This small molecule binds to this protein.
Small molecule (SMILES): CC(=O)N[C@H]1[C@H](O[C@H]2[C@H](O)[C@@H](NC(C)=O)CO[C@@H]2CO[C@H]2O[C@@H](C)[C@@H](O)[C@@H](O)[C@@H]2O)O[C@H](CO)[C@@H](O)[C@@H]1O

Binding-site contacts:
Ligand atom O3 contacts residue VAL280 of chain 6.A at 4.2 Å.
Ligand atom C1 contacts residue ASN245 of chain 6.A at 3.9 Å.
Ligand atom O4 contacts residue LEU249 of chain 6.A at 3.7 Å.
Ligand atom O6 contacts residue ASN245 of chain 6.A at 4.2 Å.
Ligand atom N2 contacts residue ASN241 of chain 6.A at 2.7 Å (h-bond).
Ligand atom C4 contacts residue ASN241 of chain 6.A at 4.2 Å.
Ligand atom C7 contacts residue ASN241 of chain 6.A at 3.3 Å.
Ligand atom C2 contacts residue ASN241 of chain 6.A at 2.3 Å.
Ligand atom C6 contacts residue ASN245 of chain 6.A at 4.1 Å.
Ligand atom C4 contacts residue ASN245 of chain 6.A at 4.3 Å.
Ligand atom O7 contacts residue GLU238 of chain 6.A at 4.3 Å.
Ligand atom C5 contacts residue ASN241 of chain 6.A at 3.8 Å.
Ligand atom C6 contacts residue LYS248 of chain 6.A at 3.7 Å.
Ligand atom C4 contacts residue LEU249 of chain 6.A at 4.2 Å (hydrophobic).
Ligand atom C5 contacts residue ASN245 of chain 6.A at 3.5 Å.
Ligand atom O3 contacts residue PHE278 of chain 6.A at 3.3 Å (h-bond).
Ligand atom C5 contacts residue ASN245 of chain 6.A at 4.2 Å.
Ligand atom C7 contacts residue TYR237 of chain 6.A at 3.5 Å (hydrophobic).
Ligand atom O3 contacts residue PRO281 of chain 6.A at 4.4 Å.
Ligand atom O7 contacts residue ASN241 of chain 6.A at 3.6 Å (h-bond).
Ligand atom C6 contacts residue LEU249 of chain 6.A at 3.6 Å (hydrophobic).
Ligand atom C8 contacts residue ASN241 of chain 6.A at 4.3 Å.
Ligand atom O7 contacts residue TYR237 of chain 6.A at 3.3 Å.
Ligand atom C1 contacts residue ASN245 of chain 6.A at 3.7 Å.
Ligand atom O2 contacts residue PRO281 of chain 6.A at 4.3 Å.
Ligand atom C8 contacts residue PRO281 of chain 6.A at 4.1 Å (hydrophobic).
Ligand atom C2 contacts residue TYR237 of chain 6.A at 4.3 Å (hydrophobic).
Ligand atom O3 contacts residue PRO281 of chain 6.A at 4.0 Å.
Ligand atom O5 contacts residue ASN245 of chain 6.A at 3.1 Å (h-bond).
Ligand atom O5 contacts residue ASN241 of chain 6.A at 2.5 Å (h-bond).
Ligand atom O4 contacts residue PHE278 of chain 6.A at 4.0 Å.
Ligand atom C3 contacts residue ASN241 of chain 6.A at 3.7 Å.
Ligand atom C6 contacts residue ASN245 of chain 6.A at 3.5 Å.
Ligand atom C3 contacts residue PHE278 of chain 6.A at 3.5 Å (hydrophobic).
Ligand atom O5 contacts residue ASN245 of chain 6.A at 3.9 Å.
Ligand atom C4 contacts residue PRO281 of chain 6.A at 4.4 Å (hydrophobic).
Ligand atom C1 contacts residue ASN241 of chain 6.A at 1.5 Å.
Ligand atom O5 contacts residue LYS248 of chain 6.A at 4.0 Å.
Ligand atom N2 contacts residue TYR237 of chain 6.A at 3.1 Å (h-bond).
Ligand atom C4 contacts residue PHE278 of chain 6.A at 3.4 Å (hydrophobic).

Sequence of chain 6.A:
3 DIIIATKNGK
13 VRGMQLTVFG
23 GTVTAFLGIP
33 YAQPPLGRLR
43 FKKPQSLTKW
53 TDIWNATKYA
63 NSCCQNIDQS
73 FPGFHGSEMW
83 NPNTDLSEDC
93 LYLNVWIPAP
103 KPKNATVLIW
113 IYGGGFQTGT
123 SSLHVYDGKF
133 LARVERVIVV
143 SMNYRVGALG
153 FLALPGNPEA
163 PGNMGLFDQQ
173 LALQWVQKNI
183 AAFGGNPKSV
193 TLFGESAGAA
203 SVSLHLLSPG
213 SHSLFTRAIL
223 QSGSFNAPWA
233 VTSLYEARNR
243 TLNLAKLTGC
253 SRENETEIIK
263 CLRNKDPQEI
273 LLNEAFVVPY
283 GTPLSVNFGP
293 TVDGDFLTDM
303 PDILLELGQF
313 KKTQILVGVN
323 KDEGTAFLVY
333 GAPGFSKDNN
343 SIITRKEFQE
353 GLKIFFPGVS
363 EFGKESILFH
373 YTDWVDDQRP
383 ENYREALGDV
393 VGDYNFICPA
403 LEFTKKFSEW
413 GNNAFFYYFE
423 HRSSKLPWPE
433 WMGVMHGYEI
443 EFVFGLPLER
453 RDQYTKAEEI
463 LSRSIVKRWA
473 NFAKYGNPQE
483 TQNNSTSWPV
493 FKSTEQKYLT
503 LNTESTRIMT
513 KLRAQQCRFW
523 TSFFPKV